Sequence of chain 1.A:
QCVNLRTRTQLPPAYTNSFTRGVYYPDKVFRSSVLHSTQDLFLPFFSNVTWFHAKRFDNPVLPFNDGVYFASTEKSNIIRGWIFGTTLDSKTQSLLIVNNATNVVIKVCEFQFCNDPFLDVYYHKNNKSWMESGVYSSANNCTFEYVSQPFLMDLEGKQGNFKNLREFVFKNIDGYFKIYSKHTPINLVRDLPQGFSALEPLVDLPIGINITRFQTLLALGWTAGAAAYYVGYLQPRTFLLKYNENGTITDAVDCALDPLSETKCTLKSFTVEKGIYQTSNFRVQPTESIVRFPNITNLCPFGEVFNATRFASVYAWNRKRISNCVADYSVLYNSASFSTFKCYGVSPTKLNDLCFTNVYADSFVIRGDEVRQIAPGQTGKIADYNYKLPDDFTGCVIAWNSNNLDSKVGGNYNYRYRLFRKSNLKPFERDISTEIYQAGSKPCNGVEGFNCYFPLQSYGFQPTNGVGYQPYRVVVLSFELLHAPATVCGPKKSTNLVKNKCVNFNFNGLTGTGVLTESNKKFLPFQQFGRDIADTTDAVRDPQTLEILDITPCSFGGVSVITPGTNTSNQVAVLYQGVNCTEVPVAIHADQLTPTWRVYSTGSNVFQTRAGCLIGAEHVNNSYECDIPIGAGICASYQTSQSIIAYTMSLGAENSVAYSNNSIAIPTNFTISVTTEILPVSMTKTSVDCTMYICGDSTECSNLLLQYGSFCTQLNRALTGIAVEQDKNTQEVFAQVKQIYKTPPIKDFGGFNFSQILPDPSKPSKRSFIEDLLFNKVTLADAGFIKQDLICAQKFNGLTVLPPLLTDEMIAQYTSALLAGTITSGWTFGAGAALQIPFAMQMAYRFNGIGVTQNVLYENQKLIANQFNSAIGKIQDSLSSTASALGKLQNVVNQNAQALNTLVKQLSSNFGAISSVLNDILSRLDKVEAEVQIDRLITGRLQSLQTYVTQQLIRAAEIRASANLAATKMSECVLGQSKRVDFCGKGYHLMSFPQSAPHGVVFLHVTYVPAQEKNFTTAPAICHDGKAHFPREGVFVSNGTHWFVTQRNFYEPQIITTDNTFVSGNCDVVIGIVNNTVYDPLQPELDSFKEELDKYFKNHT

Sequence of chain 1.B:
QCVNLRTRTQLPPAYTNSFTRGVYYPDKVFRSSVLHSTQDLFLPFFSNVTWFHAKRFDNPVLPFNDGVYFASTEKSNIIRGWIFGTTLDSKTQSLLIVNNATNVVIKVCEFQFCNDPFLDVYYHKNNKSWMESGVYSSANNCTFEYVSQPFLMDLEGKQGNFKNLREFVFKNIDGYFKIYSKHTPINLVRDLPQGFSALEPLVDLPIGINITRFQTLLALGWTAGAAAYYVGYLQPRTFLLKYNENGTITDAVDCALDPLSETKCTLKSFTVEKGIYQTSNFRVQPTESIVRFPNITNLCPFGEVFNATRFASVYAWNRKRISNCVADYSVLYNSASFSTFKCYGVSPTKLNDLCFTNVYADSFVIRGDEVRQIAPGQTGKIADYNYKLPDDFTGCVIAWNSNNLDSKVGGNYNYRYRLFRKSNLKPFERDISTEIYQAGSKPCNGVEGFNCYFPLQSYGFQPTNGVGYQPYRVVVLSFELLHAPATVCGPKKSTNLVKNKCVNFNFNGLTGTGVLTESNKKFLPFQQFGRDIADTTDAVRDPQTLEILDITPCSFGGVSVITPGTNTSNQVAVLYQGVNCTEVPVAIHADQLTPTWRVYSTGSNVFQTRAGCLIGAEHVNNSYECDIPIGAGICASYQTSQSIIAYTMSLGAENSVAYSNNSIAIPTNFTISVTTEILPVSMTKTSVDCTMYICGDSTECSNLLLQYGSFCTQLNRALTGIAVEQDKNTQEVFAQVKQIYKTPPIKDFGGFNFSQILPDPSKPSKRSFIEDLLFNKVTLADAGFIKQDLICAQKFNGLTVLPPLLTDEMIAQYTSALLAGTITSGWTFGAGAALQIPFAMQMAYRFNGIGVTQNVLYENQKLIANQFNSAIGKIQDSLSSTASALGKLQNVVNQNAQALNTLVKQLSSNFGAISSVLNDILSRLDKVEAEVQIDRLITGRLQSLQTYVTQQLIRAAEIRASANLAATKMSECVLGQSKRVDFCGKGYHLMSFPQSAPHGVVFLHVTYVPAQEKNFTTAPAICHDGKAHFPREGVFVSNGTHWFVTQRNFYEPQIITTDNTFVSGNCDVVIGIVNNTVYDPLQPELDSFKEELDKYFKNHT

Binding-site contacts:
Ligand atom C2 contacts residue ASN163 of chain 1.B at 2.5 Å.
Ligand atom N2 contacts residue ILE466 of chain 1.A at 4.4 Å.
Ligand atom C5 contacts residue ASN162 of chain 1.B at 4.3 Å.
Ligand atom C1 contacts residue ASN163 of chain 1.B at 1.5 Å.
Ligand atom O5 contacts residue ASN163 of chain 1.B at 2.4 Å (h-bond).
Ligand atom O7 contacts residue ASN163 of chain 1.B at 3.2 Å (h-bond).
Ligand atom C4 contacts residue ASN163 of chain 1.B at 4.3 Å.
Ligand atom C7 contacts residue ASN163 of chain 1.B at 3.6 Å.
Ligand atom C5 contacts residue ASN163 of chain 1.B at 3.7 Å.
Ligand atom O6 contacts residue ASN162 of chain 1.B at 3.4 Å (h-bond).
Ligand atom N2 contacts residue ASN163 of chain 1.B at 3.0 Å (h-bond).
Ligand atom O5 contacts residue ASN162 of chain 1.B at 3.5 Å (h-bond).
Ligand atom C3 contacts residue ASN163 of chain 1.B at 3.8 Å.
Ligand atom C8 contacts residue ILE466 of chain 1.A at 4.0 Å (hydrophobic).
Ligand atom C6 contacts residue ASN162 of chain 1.B at 3.7 Å.

A protein and the small-molecule ligand that binds it are described below.
Small molecule (SMILES): CC(=O)N[C@H]1[C@H](O[C@H]2[C@H](O)[C@@H](NC(C)=O)CO[C@@H]2CO)O[C@H](CO)[C@@H](O[C@H]2O[C@H](CO)[C@@H](O)[C@H](O)[C@@H]2O)[C@@H]1O